Sequence of chain 1.A:
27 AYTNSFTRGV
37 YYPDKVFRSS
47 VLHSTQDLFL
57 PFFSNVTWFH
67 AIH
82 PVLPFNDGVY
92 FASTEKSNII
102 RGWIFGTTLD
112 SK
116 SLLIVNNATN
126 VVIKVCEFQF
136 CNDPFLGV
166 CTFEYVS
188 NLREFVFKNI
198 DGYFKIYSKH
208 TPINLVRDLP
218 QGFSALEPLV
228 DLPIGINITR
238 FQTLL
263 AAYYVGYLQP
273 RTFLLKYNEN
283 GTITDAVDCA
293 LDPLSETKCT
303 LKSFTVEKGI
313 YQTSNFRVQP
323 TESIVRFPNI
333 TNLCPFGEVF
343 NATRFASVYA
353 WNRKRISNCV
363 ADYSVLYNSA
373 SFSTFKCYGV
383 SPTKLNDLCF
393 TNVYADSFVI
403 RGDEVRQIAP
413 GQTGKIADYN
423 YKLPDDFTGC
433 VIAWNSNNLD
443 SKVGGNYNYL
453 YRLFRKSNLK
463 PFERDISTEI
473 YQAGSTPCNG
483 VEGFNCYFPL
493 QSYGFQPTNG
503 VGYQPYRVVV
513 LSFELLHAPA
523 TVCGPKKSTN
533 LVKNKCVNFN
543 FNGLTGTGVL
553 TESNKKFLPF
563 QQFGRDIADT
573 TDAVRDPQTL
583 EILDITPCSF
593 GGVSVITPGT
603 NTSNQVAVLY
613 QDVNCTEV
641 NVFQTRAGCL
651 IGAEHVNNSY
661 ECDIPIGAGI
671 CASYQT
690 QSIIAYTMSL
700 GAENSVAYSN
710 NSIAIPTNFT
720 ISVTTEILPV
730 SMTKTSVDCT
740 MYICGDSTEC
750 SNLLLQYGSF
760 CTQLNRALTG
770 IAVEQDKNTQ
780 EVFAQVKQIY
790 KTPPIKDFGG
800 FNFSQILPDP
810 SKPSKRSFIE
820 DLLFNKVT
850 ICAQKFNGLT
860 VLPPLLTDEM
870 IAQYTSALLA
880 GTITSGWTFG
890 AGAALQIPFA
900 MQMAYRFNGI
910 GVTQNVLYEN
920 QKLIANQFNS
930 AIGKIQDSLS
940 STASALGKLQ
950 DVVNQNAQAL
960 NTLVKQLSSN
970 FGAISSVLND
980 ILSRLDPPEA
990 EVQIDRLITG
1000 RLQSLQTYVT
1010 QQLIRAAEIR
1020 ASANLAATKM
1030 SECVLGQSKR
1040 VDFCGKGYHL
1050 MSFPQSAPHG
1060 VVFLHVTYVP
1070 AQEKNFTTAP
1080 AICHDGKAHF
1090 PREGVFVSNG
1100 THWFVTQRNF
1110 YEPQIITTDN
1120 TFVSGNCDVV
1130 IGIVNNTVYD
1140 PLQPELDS

A small-molecule ligand and the protein it binds are described below.
Small molecule (SMILES): CC(=O)N[C@@H]1[C@@H](O)[C@H](O)[C@@H](CO)O[C@H]1O

Binding-site contacts:
Ligand atom O6 contacts residue LYS558 of chain 1.C at 4.5 Å.
Ligand atom C3 contacts residue ASN282 of chain 1.A at 3.8 Å.
Ligand atom C1 contacts residue ASN282 of chain 1.A at 1.4 Å.
Ligand atom C2 contacts residue ASN282 of chain 1.A at 2.5 Å.
Ligand atom C5 contacts residue ASN282 of chain 1.A at 3.7 Å.
Ligand atom O7 contacts residue ASN282 of chain 1.A at 3.9 Å.
Ligand atom C7 contacts residue ASN280 of chain 1.A at 4.1 Å.
Ligand atom C8 contacts residue ASN280 of chain 1.A at 3.2 Å.
Ligand atom C7 contacts residue ASN282 of chain 1.A at 3.6 Å.
Ligand atom N2 contacts residue ASN282 of chain 1.A at 2.9 Å (h-bond).
Ligand atom C4 contacts residue ASN282 of chain 1.A at 4.2 Å.
Ligand atom O5 contacts residue ASN282 of chain 1.A at 2.4 Å (h-bond).
Ligand atom O7 contacts residue ASN280 of chain 1.A at 4.5 Å.

Sequence of chain 1.C:
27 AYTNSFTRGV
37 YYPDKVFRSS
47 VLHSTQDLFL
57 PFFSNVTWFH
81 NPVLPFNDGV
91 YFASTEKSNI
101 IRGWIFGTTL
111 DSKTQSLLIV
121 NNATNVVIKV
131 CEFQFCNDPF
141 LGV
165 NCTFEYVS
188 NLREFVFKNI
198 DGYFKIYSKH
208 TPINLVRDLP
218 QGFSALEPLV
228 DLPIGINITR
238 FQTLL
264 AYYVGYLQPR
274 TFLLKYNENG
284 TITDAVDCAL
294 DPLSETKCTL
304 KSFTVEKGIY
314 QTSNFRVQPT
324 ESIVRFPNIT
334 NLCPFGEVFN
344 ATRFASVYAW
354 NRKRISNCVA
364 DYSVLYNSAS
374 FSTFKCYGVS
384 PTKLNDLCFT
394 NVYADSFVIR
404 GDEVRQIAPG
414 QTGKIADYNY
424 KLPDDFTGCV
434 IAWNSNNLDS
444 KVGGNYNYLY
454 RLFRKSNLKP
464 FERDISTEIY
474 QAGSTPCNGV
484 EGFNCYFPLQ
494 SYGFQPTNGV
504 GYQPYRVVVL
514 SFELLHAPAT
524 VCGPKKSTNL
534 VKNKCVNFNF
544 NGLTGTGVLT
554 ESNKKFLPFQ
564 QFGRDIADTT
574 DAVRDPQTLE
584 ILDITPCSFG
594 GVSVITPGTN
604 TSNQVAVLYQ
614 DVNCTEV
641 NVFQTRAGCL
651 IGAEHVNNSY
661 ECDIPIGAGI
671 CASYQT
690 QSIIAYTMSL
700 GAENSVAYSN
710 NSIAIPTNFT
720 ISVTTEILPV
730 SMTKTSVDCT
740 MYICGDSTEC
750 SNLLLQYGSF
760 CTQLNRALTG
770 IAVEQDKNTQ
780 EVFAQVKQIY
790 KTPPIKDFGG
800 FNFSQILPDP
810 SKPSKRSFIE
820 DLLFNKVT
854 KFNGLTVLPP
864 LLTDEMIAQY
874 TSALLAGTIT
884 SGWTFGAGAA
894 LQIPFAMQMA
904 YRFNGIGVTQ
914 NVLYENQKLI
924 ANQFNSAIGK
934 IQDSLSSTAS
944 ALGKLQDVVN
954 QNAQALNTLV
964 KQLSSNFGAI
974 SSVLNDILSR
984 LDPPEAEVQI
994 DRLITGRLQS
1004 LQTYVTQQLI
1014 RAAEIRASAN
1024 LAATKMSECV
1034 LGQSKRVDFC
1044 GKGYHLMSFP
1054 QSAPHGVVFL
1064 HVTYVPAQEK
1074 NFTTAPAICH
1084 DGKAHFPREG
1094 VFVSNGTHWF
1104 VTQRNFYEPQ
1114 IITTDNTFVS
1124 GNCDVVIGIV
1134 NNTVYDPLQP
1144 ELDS